Sequence of chain 1.B:
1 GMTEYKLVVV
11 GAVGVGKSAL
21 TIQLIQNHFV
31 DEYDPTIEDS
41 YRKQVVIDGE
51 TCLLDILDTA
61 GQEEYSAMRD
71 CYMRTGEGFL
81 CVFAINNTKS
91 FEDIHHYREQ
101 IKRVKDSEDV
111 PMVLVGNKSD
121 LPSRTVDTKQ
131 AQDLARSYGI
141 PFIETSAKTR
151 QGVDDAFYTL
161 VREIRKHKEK

Sequence of chain 1.A:
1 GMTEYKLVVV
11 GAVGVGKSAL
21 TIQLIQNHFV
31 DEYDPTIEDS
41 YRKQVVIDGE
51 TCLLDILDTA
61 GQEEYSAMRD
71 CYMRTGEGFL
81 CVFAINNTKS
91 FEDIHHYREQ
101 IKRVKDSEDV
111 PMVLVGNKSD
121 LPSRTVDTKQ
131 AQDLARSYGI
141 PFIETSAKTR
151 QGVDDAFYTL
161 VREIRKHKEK

Binding-site contacts:
Ligand atom CAI contacts residue LEU57 of chain 1.A at 4.4 Å (hydrophobic).
Ligand atom OAJ contacts residue THR75 of chain 1.B at 4.4 Å.
Ligand atom CAN contacts residue CYS71 of chain 1.B at 4.2 Å (hydrophobic).
Ligand atom CAS contacts residue ASP55 of chain 1.A at 3.5 Å.
Ligand atom CAM contacts residue LEU57 of chain 1.A at 4.2 Å (hydrophobic).
Ligand atom CAQ contacts residue VAL8 of chain 1.A at 3.5 Å (hydrophobic).
Ligand atom CAK contacts residue ASP55 of chain 1.A at 3.6 Å.
Ligand atom CAN contacts residue LEU57 of chain 1.A at 4.1 Å (hydrophobic).
Ligand atom CAP contacts residue LEU57 of chain 1.A at 4.0 Å (hydrophobic).
Ligand atom CAO contacts residue LEU57 of chain 1.A at 3.9 Å (hydrophobic).
Ligand atom CAQ contacts residue LEU57 of chain 1.A at 4.4 Å (hydrophobic).
Ligand atom CAO contacts residue THR75 of chain 1.B at 4.3 Å.
Ligand atom OAJ contacts residue TYR72 of chain 1.A at 4.4 Å.
Ligand atom CAS contacts residue LEU7 of chain 1.A at 3.7 Å (hydrophobic).
Ligand atom CAR contacts residue ASP55 of chain 1.A at 4.2 Å.
Ligand atom CAR contacts residue GLY76 of chain 1.A at 4.4 Å.
Ligand atom OAJ contacts residue CYS71 of chain 1.B at 3.0 Å (h-bond).
Ligand atom CAM contacts residue ARG74 of chain 1.B at 3.4 Å.
Ligand atom CAR contacts residue LEU7 of chain 1.A at 3.6 Å (hydrophobic).
Ligand atom CAR contacts residue LEU57 of chain 1.A at 4.2 Å (hydrophobic).
Ligand atom CAI contacts residue CYS71 of chain 1.B at 2.8 Å (hydrophobic).
Ligand atom CAQ contacts residue TYR72 of chain 1.A at 4.3 Å (hydrophobic).
Ligand atom CAQ contacts residue GLY76 of chain 1.A at 4.0 Å.
Ligand atom CAS contacts residue ILE56 of chain 1.A at 4.5 Å (hydrophobic).
Ligand atom CAS contacts residue LEU57 of chain 1.A at 3.9 Å (hydrophobic).
Ligand atom NAL contacts residue ARG74 of chain 1.B at 3.5 Å (salt-bridge).
Ligand atom CAM contacts residue ASP55 of chain 1.A at 4.0 Å.
Ligand atom CAR contacts residue LYS6 of chain 1.A at 3.7 Å.
Ligand atom CAP contacts residue THR75 of chain 1.A at 4.0 Å.
Ligand atom NAL contacts residue ASP55 of chain 1.A at 2.9 Å (salt-bridge).
Ligand atom CAM contacts residue SER40 of chain 1.A at 3.6 Å.
Ligand atom CAS contacts residue LYS6 of chain 1.A at 4.1 Å.
Ligand atom CAQ contacts residue THR75 of chain 1.A at 4.0 Å.
Ligand atom CAK contacts residue LEU57 of chain 1.A at 3.7 Å (hydrophobic).
Ligand atom CAR contacts residue VAL8 of chain 1.A at 3.7 Å (hydrophobic).
Ligand atom CAP contacts residue THR75 of chain 1.B at 4.0 Å.
Ligand atom NAL contacts residue SER40 of chain 1.A at 3.6 Å.
Ligand atom CAH contacts residue CYS71 of chain 1.B at 1.8 Å (hydrophobic).
Ligand atom NAL contacts residue LEU57 of chain 1.A at 4.1 Å.
Ligand atom CAP contacts residue TYR72 of chain 1.A at 3.9 Å (hydrophobic).

The small molecule below binds the protein below.
Small molecule (SMILES): O=C(CCl)c1c[nH]c2ccccc12